The protein below binds the small molecule below.
Small molecule (SMILES): O=C(NCCS(=O)(=O)c1ccccc1)c1nc([C@@H]2CCCN2C(=O)c2c(Cl)cncc2Cl)[nH]c(=O)c1O

Sequence of chain 1.A:
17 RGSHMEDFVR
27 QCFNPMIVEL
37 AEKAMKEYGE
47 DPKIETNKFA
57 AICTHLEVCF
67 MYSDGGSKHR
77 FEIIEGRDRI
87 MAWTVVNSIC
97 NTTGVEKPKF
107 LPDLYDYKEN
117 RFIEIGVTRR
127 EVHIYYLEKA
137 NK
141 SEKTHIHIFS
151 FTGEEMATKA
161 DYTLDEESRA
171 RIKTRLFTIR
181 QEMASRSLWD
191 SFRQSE

Binding-site contacts:
Ligand atom O6 contacts residue GLU120 of chain 1.A at 2.9 Å (salt-bridge).
Ligand atom O4 contacts residue PHE106 of chain 1.A at 3.5 Å.
Ligand atom N3 contacts residue TYR44 of chain 1.A at 3.3 Å (h-bond).
Ligand atom C17 contacts residue GLU120 of chain 1.A at 3.5 Å.
Ligand atom O5 contacts residue ASP109 of chain 1.A at 3.0 Å (salt-bridge).
Ligand atom C7 contacts residue MN1 of chain 1.C at 3.0 Å.
Ligand atom C18 contacts residue LYS138 of chain 1.A at 3.7 Å.
Ligand atom C2 contacts residue ILE58 of chain 1.A at 3.8 Å (hydrophobic).
Ligand atom C17 contacts residue MN1 of chain 1.B at 2.9 Å.
Ligand atom O3 contacts residue TYR44 of chain 1.A at 3.0 Å (h-bond).
Ligand atom C9 contacts residue LEU107 of chain 1.A at 3.7 Å (hydrophobic).
Ligand atom O2 contacts residue GLU81 of chain 1.A at 3.0 Å (salt-bridge).
Ligand atom C12 contacts residue LYS138 of chain 1.A at 3.5 Å.
Ligand atom O4 contacts residue LEU107 of chain 1.A at 3.1 Å (h-bond).
Ligand atom C6 contacts residue MN1 of chain 1.C at 3.4 Å.
Ligand atom O1 contacts residue LYS54 of chain 1.A at 3.0 Å.
Ligand atom O5 contacts residue HIS61 of chain 1.A at 3.3 Å.
Ligand atom O5 contacts residue GLU120 of chain 1.A at 3.3 Å (salt-bridge).
Ligand atom C17 contacts residue LYS135 of chain 1.A at 3.7 Å.
Ligand atom O6 contacts residue HIS61 of chain 1.A at 3.0 Å (h-bond).
Ligand atom C16 contacts residue MN1 of chain 1.B at 3.0 Å.
Ligand atom C17 contacts residue HIS61 of chain 1.A at 3.6 Å.
Ligand atom C22 contacts residue ILE58 of chain 1.A at 3.6 Å (hydrophobic).
Ligand atom N5 contacts residue HIS61 of chain 1.A at 3.2 Å.
Ligand atom O5 contacts residue MN1 of chain 1.C at 2.0 Å.
Ligand atom C16 contacts residue MN1 of chain 1.C at 3.1 Å.
Ligand atom O5 contacts residue GLU81 of chain 1.A at 3.4 Å (salt-bridge).
Ligand atom N5 contacts residue ILE58 of chain 1.A at 3.8 Å.
Ligand atom O5 contacts residue MN1 of chain 1.B at 2.3 Å.
Ligand atom C21 contacts residue ILE58 of chain 1.A at 3.6 Å (hydrophobic).
Ligand atom O2 contacts residue MN1 of chain 1.C at 2.0 Å.
Ligand atom C8 contacts residue TYR44 of chain 1.A at 3.1 Å (hydrophobic).
Ligand atom C3 contacts residue LYS54 of chain 1.A at 3.7 Å.
Ligand atom C22 contacts residue HIS61 of chain 1.A at 3.7 Å.
Ligand atom O6 contacts residue LYS135 of chain 1.A at 3.1 Å (salt-bridge).
Ligand atom C19 contacts residue LYS138 of chain 1.A at 3.6 Å.
Ligand atom O6 contacts residue ILE121 of chain 1.A at 3.2 Å (h-bond).
Ligand atom C15 contacts residue LEU107 of chain 1.A at 3.4 Å (hydrophobic).
Ligand atom O6 contacts residue MN1 of chain 1.B at 2.1 Å.
Ligand atom C16 contacts residue GLU120 of chain 1.A at 3.7 Å.